Sequence of chain 1.C:
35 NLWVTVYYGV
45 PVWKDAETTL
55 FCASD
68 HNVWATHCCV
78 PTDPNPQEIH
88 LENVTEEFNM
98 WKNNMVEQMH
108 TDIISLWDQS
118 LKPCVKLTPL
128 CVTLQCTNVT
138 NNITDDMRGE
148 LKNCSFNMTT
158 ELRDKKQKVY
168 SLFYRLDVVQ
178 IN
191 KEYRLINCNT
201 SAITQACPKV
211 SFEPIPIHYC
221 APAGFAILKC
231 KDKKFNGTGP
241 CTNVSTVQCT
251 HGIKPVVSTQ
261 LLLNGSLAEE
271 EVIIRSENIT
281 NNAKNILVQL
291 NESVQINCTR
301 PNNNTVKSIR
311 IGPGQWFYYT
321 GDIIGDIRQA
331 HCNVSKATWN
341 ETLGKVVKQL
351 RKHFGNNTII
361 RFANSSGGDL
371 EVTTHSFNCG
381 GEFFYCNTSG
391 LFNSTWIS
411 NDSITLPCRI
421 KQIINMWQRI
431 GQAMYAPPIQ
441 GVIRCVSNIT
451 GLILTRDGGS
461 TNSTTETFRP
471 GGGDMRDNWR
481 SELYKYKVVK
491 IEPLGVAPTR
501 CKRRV

Binding-site contacts:
Ligand atom C8 contacts residue SER335 of chain 1.C at 3.8 Å.
Ligand atom C1 contacts residue GLN295 of chain 1.C at 3.8 Å.
Ligand atom C8 contacts residue GLN295 of chain 1.C at 3.5 Å.
Ligand atom O3 contacts residue GLN295 of chain 1.C at 4.1 Å.
Ligand atom O7 contacts residue ASN333 of chain 1.C at 4.3 Å.
Ligand atom C4 contacts residue ASN297 of chain 1.C at 4.3 Å.
Ligand atom C7 contacts residue GLN295 of chain 1.C at 4.1 Å.
Ligand atom O5 contacts residue ARG444 of chain 1.C at 3.0 Å (salt-bridge).
Ligand atom C7 contacts residue ASN333 of chain 1.C at 4.4 Å.
Ligand atom C3 contacts residue GLN295 of chain 1.C at 3.4 Å.
Ligand atom O7 contacts residue ASN297 of chain 1.C at 3.5 Å (h-bond).
Ligand atom N2 contacts residue ASN297 of chain 1.C at 3.0 Å (h-bond).
Ligand atom C5 contacts residue ARG444 of chain 1.C at 4.0 Å.
Ligand atom C5 contacts residue ASN297 of chain 1.C at 3.8 Å.
Ligand atom C3 contacts residue ASN297 of chain 1.C at 3.9 Å.
Ligand atom C8 contacts residue ASN333 of chain 1.C at 3.6 Å.
Ligand atom C7 contacts residue ASN297 of chain 1.C at 3.3 Å.
Ligand atom C2 contacts residue ASN297 of chain 1.C at 2.5 Å.
Ligand atom C6 contacts residue ARG444 of chain 1.C at 3.7 Å.
Ligand atom C1 contacts residue VAL446 of chain 1.C at 4.3 Å (hydrophobic).
Ligand atom C1 contacts residue ASN297 of chain 1.C at 1.5 Å.
Ligand atom O5 contacts residue VAL446 of chain 1.C at 4.4 Å.
Ligand atom C1 contacts residue ARG444 of chain 1.C at 4.0 Å.
Ligand atom C8 contacts residue VAL334 of chain 1.C at 4.0 Å (hydrophobic).
Ligand atom O6 contacts residue ARG444 of chain 1.C at 3.2 Å (salt-bridge).
Ligand atom O5 contacts residue ASN297 of chain 1.C at 2.4 Å (h-bond).
Ligand atom C8 contacts residue ASN297 of chain 1.C at 3.7 Å.
Ligand atom N2 contacts residue GLN295 of chain 1.C at 3.0 Å (h-bond).
Ligand atom C2 contacts residue GLN295 of chain 1.C at 3.6 Å.

This small molecule binds to this protein.
Small molecule (SMILES): CC(=O)N[C@H]1[C@H](O[C@H]2[C@H](O)[C@@H](NC(C)=O)CO[C@@H]2CO)O[C@H](CO)[C@@H](O)[C@@H]1O